A protein and the small-molecule ligand that binds it are described below.
Small molecule (SMILES): CCc1oc2ccccc2c1C(=O)c1cc(Br)c(O)c(Br)c1

Sequence of chain 1.B:
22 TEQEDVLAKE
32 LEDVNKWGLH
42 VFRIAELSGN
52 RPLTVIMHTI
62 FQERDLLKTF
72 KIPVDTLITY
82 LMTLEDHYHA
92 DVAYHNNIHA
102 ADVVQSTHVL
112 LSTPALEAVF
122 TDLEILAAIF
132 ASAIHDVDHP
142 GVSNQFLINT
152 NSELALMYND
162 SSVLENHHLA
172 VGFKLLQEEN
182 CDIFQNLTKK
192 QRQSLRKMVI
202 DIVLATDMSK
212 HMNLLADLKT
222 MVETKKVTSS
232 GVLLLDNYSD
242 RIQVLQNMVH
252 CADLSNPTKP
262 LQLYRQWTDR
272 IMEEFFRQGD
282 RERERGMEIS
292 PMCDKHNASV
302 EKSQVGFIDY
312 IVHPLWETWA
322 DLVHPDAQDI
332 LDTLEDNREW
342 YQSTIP

Binding-site contacts:
Ligand atom OAN contacts residue PHE308 of chain 1.B at 3.8 Å.
Ligand atom CAF contacts residue MET209 of chain 1.B at 4.1 Å (hydrophobic).
Ligand atom CAU contacts residue GLN305 of chain 1.B at 3.9 Å.
Ligand atom CAM contacts residue PHE308 of chain 1.B at 3.7 Å (hydrophobic).
Ligand atom BR2 contacts residue THR207 of chain 1.B at 4.1 Å.
Ligand atom CAP contacts residue PHE308 of chain 1.B at 3.5 Å (hydrophobic).
Ligand atom CAA contacts residue LEU255 of chain 1.B at 3.7 Å (hydrophobic).
Ligand atom OAG contacts residue HIS96 of chain 1.B at 2.7 Å (h-bond).
Ligand atom CAB contacts residue MET209 of chain 1.B at 3.8 Å (hydrophobic).
Ligand atom BR2 contacts residue MET209 of chain 1.B at 3.9 Å.
Ligand atom CAU contacts residue PHE276 of chain 1.B at 4.2 Å (hydrophobic).
Ligand atom OAK contacts residue MET209 of chain 1.B at 3.3 Å.
Ligand atom CAE contacts residue PHE276 of chain 1.B at 4.2 Å (hydrophobic).
Ligand atom OAK contacts residue ILE312 of chain 1.B at 3.9 Å.
Ligand atom CAS contacts residue MET293 of chain 1.B at 3.5 Å (hydrophobic).
Ligand atom CAT contacts residue PHE308 of chain 1.B at 4.0 Å (hydrophobic).
Ligand atom CAT contacts residue GLN305 of chain 1.B at 3.3 Å.
Ligand atom BR1 contacts residue ILE272 of chain 1.B at 3.6 Å.
Ligand atom CAC contacts residue HIS96 of chain 1.B at 3.8 Å.
Ligand atom CAS contacts residue GLN305 of chain 1.B at 4.2 Å.
Ligand atom CAU contacts residue PHE308 of chain 1.B at 3.7 Å (hydrophobic).
Ligand atom CAS contacts residue PHE276 of chain 1.B at 4.0 Å (hydrophobic).
Ligand atom OAK contacts residue PHE308 of chain 1.B at 3.2 Å.
Ligand atom CAJ contacts residue PHE308 of chain 1.B at 3.4 Å (hydrophobic).
Ligand atom BR2 contacts residue ASP254 of chain 1.B at 3.2 Å.
Ligand atom CAQ contacts residue ILE312 of chain 1.B at 3.6 Å (hydrophobic).
Ligand atom CAM contacts residue ILE312 of chain 1.B at 4.2 Å (hydrophobic).
Ligand atom BR1 contacts residue HIS96 of chain 1.B at 3.3 Å.
Ligand atom CAS contacts residue PHE308 of chain 1.B at 4.0 Å (hydrophobic).
Ligand atom CAB contacts residue LEU255 of chain 1.B at 4.1 Å (hydrophobic).
Ligand atom BR1 contacts residue PHE276 of chain 1.B at 3.3 Å.
Ligand atom CAO contacts residue PHE308 of chain 1.B at 3.7 Å (hydrophobic).
Ligand atom BR2 contacts residue LEU255 of chain 1.B at 3.9 Å.
Ligand atom CAA contacts residue MET209 of chain 1.B at 3.3 Å (hydrophobic).
Ligand atom CAL contacts residue PHE308 of chain 1.B at 3.2 Å (hydrophobic).
Ligand atom CAM contacts residue MET293 of chain 1.B at 4.1 Å (hydrophobic).
Ligand atom CAT contacts residue PHE276 of chain 1.B at 3.9 Å (hydrophobic).
Ligand atom OAN contacts residue MET293 of chain 1.B at 3.2 Å.
Ligand atom CAV contacts residue PHE308 of chain 1.B at 3.4 Å (hydrophobic).
Ligand atom CAO contacts residue MET293 of chain 1.B at 3.8 Å (hydrophobic).